Sequence of chain 5.MB:
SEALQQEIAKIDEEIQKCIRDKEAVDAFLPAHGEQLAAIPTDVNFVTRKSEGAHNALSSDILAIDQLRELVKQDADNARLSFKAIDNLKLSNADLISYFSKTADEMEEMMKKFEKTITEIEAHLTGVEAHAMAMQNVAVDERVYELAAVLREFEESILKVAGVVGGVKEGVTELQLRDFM

The small molecule below binds the protein below.
Small molecule (SMILES): CC[C@H](C)[C@H](N)C(=O)N[C@@H](CC(C)C)C(=O)N1CCC[C@H]1C(=O)N[C@@H](CCSC)C(=O)N[C@@H](Cc1ccc(O)cc1)C(=O)N[C@@H](CCCCN)C(=O)N[C@@H](CC(C)C)C(=O)N[C@@H](CO)C(=O)N1CCC[C@H]1C=O

Sequence of chain 5.NA:
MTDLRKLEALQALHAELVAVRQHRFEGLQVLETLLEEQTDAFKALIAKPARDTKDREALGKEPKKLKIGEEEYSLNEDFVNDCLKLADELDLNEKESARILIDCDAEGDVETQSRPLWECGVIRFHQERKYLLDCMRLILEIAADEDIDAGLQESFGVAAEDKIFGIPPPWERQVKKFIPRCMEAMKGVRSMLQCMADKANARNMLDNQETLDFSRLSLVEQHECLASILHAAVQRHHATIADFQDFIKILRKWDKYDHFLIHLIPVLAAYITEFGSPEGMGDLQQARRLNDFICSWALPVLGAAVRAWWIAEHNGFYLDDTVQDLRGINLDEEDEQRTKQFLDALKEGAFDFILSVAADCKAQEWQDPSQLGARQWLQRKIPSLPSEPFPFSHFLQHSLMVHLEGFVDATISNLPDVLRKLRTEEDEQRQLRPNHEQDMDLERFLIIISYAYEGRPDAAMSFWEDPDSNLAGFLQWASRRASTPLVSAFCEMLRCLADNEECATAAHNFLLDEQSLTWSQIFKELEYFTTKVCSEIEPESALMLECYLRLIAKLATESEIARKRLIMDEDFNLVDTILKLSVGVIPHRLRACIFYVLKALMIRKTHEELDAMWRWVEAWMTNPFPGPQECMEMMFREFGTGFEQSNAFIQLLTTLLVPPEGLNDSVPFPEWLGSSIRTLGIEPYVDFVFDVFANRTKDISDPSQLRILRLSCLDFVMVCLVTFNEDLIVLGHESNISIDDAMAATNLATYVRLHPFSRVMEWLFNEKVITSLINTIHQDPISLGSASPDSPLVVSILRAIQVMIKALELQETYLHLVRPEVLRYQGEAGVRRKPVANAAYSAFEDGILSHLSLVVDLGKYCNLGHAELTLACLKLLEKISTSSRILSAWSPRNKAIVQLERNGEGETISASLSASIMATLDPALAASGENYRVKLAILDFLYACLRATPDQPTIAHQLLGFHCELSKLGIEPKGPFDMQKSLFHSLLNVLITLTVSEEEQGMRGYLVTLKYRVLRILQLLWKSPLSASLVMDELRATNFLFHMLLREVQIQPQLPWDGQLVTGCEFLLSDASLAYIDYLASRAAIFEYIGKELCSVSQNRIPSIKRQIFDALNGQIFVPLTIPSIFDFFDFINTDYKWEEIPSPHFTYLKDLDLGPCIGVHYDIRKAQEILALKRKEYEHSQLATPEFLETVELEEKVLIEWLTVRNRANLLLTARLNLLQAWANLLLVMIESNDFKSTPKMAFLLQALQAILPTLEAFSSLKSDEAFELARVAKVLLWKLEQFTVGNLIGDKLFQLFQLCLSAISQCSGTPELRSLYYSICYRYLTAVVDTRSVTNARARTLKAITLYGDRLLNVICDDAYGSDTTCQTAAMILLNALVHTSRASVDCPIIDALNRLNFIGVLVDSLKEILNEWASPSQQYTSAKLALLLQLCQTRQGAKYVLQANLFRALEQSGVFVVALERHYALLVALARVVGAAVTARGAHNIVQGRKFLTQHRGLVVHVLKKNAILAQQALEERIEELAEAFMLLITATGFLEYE

Binding-site contacts:
Ligand atom CE2 contacts residue GLN1063 of chain 5.NA at 3.3 Å.
Ligand atom CE2 contacts residue ASP182 of chain 5.MB at 4.3 Å.
Ligand atom CD2 contacts residue ALA1120 of chain 5.NA at 3.5 Å (hydrophobic).
Ligand atom CZ contacts residue ASN1072 of chain 5.NA at 3.5 Å.
Ligand atom CE1 contacts residue ASN1072 of chain 5.NA at 3.3 Å.
Ligand atom C contacts residue VAL1202 of chain 5.NA at 4.2 Å (hydrophobic).
Ligand atom CD2 contacts residue PHE1125 of chain 5.NA at 4.2 Å (hydrophobic).
Ligand atom CD2 contacts residue THR1121 of chain 5.NA at 4.0 Å.
Ligand atom CD2 contacts residue HIS1126 of chain 5.NA at 3.4 Å.
Ligand atom O contacts residue HIS1126 of chain 5.NA at 3.3 Å (h-bond).
Ligand atom CD1 contacts residue GLN1063 of chain 5.NA at 3.8 Å.
Ligand atom CD2 contacts residue GLN1063 of chain 5.NA at 3.6 Å.
Ligand atom CZ contacts residue ASP182 of chain 5.MB at 3.5 Å.
Ligand atom OH contacts residue HIS1068 of chain 5.NA at 3.8 Å.
Ligand atom CD2 contacts residue LEU1129 of chain 5.NA at 4.2 Å (hydrophobic).
Ligand atom CA contacts residue GLN1063 of chain 5.NA at 4.3 Å.
Ligand atom OH contacts residue ASP182 of chain 5.MB at 2.5 Å (salt-bridge).
Ligand atom OH contacts residue GLN1063 of chain 5.NA at 3.7 Å.
Ligand atom CG2 contacts residue GLN1063 of chain 5.NA at 3.3 Å.
Ligand atom OH contacts residue ASN1072 of chain 5.NA at 3.1 Å (h-bond).
Ligand atom CG contacts residue GLN1063 of chain 5.NA at 4.3 Å.
Ligand atom CD1 contacts residue THR1121 of chain 5.NA at 3.0 Å.
Ligand atom C contacts residue GLN1063 of chain 5.NA at 3.9 Å.
Ligand atom CZ contacts residue GLN1063 of chain 5.NA at 4.1 Å.
Ligand atom CA contacts residue HIS1126 of chain 5.NA at 4.3 Å.
Ligand atom CE1 contacts residue THR1121 of chain 5.NA at 3.9 Å.
Ligand atom CB contacts residue THR1121 of chain 5.NA at 3.3 Å.
Ligand atom O contacts residue VAL1202 of chain 5.NA at 3.2 Å.
Ligand atom C contacts residue HIS1126 of chain 5.NA at 4.0 Å.
Ligand atom CD1 contacts residue ASN1072 of chain 5.NA at 4.0 Å.
Ligand atom CD1 contacts residue PHE1125 of chain 5.NA at 3.6 Å (hydrophobic).
Ligand atom SD contacts residue ASN1072 of chain 5.NA at 3.7 Å.
Ligand atom CG contacts residue HIS1126 of chain 5.NA at 4.3 Å.
Ligand atom CD2 contacts residue THR1121 of chain 5.NA at 4.3 Å.
Ligand atom CD1 contacts residue ASN1122 of chain 5.NA at 4.3 Å.
Ligand atom O contacts residue GLN1063 of chain 5.NA at 2.9 Å (h-bond).
Ligand atom O contacts residue THR1121 of chain 5.NA at 4.0 Å.
Ligand atom CG contacts residue THR1121 of chain 5.NA at 3.3 Å.
Ligand atom CG contacts residue ASN1072 of chain 5.NA at 4.2 Å.
Ligand atom CE1 contacts residue ASP182 of chain 5.MB at 4.0 Å.